Sequence of chain 1.E:
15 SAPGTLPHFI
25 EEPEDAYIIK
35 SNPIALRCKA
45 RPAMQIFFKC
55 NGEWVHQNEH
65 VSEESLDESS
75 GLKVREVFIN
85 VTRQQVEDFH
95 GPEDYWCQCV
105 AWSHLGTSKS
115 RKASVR

Binding-site contacts:
Ligand atom C2 contacts residue ASN84 of chain 1.E at 3.6 Å.
Ligand atom O6 contacts residue VAL65 of chain 1.E at 3.5 Å.
Ligand atom O7 contacts residue ASN84 of chain 1.E at 4.2 Å.
Ligand atom O5 contacts residue ASN84 of chain 1.E at 3.1 Å (h-bond).
Ligand atom O6 contacts residue PHE82 of chain 1.E at 4.1 Å.
Ligand atom C5 contacts residue ASN84 of chain 1.E at 4.3 Å.
Ligand atom N2 contacts residue ASN84 of chain 1.E at 4.5 Å.
Ligand atom C1 contacts residue ASN84 of chain 1.E at 3.1 Å.

A small-molecule ligand and the protein it binds are described below.
Small molecule (SMILES): CC(=O)N[C@@H]1[C@@H](O)[C@H](O)[C@@H](CO)O[C@H]1O